Binding-site contacts:
Ligand atom O19 contacts residue ARG331 of chain 1.F at 3.0 Å (salt-bridge).
Ligand atom C1 contacts residue ASP123 of chain 1.F at 3.4 Å.
Ligand atom O16 contacts residue ARG120 of chain 1.F at 2.9 Å (salt-bridge).
Ligand atom C7 contacts residue ASN23 of chain 1.F at 3.3 Å.
Ligand atom O9 contacts residue EDO1 of chain 1.BA at 2.9 Å (h-bond).
Ligand atom C6 contacts residue SER162 of chain 1.F at 3.4 Å.
Ligand atom O6 contacts residue VAL163 of chain 1.F at 3.4 Å (h-bond).
Ligand atom O2 contacts residue ASP123 of chain 1.F at 3.5 Å (salt-bridge).
Ligand atom C19 contacts residue ARG331 of chain 1.F at 3.3 Å.
Ligand atom C1 contacts residue PRO121 of chain 1.F at 3.3 Å (hydrophobic).
Ligand atom C14 contacts residue ARG371 of chain 1.F at 3.4 Å.
Ligand atom O14 contacts residue ILE327 of chain 1.F at 2.6 Å (h-bond).
Ligand atom O6 contacts residue SER162 of chain 1.F at 2.6 Å (h-bond).
Ligand atom N1 contacts residue ASP123 of chain 1.F at 2.7 Å (salt-bridge).
Ligand atom C15 contacts residue ILE327 of chain 1.F at 3.1 Å (hydrophobic).
Ligand atom O18 contacts residue LYS22 of chain 1.F at 3.2 Å (salt-bridge).
Ligand atom O6 contacts residue GLY164 of chain 1.F at 3.4 Å (h-bond).
Ligand atom O19 contacts residue ARG371 of chain 1.F at 2.9 Å (salt-bridge).
Ligand atom O12 contacts residue TRP95 of chain 1.F at 3.2 Å.
Ligand atom O1 contacts residue ASP123 of chain 1.F at 3.2 Å (salt-bridge).
Ligand atom O11 contacts residue PRO121 of chain 1.F at 3.4 Å.
Ligand atom O19 contacts residue ALA305 of chain 1.F at 3.0 Å.
Ligand atom O10 contacts residue EDO1 of chain 1.BA at 3.1 Å (h-bond).
Ligand atom O11 contacts residue ARG120 of chain 1.F at 3.2 Å.
Ligand atom C6 contacts residue PRO121 of chain 1.F at 3.4 Å (hydrophobic).
Ligand atom O5 contacts residue SER162 of chain 1.F at 3.4 Å.
Ligand atom O18 contacts residue ARG371 of chain 1.F at 2.7 Å (salt-bridge).
Ligand atom O17 contacts residue ARG120 of chain 1.F at 3.0 Å (salt-bridge).
Ligand atom C8 contacts residue ASN23 of chain 1.F at 3.4 Å.
Ligand atom O1 contacts residue LEU124 of chain 1.F at 2.6 Å (h-bond).
Ligand atom O13 contacts residue LYS22 of chain 1.F at 3.1 Å (salt-bridge).
Ligand atom O8 contacts residue ARG120 of chain 1.F at 3.3 Å (salt-bridge).
Ligand atom O5 contacts residue VAL163 of chain 1.F at 2.8 Å (h-bond).
Ligand atom N1 contacts residue PRO121 of chain 1.F at 3.5 Å (h-bond).
Ligand atom O15 contacts residue LYS22 of chain 1.F at 2.8 Å (salt-bridge).
Ligand atom O22 contacts residue PHE328 of chain 1.F at 3.5 Å.
Ligand atom O10 contacts residue ARG120 of chain 1.F at 3.0 Å (salt-bridge).
Ligand atom O9 contacts residue GLY164 of chain 1.F at 3.0 Å (h-bond).
Ligand atom O22 contacts residue THR304 of chain 1.F at 3.2 Å.
Ligand atom O1 contacts residue VAL122 of chain 1.F at 3.1 Å.

The small molecule below binds the protein below.
Small molecule (SMILES): CC(=O)N[C@H]1[C@@H](O[P](=O)(O)O[P](=O)(O)OC[C@H]2O[C@@H](n3ccc(=O)[nH]c3=O)[C@H](O)[C@@H]2O)O[C@H](CO)[C@@H](O)[C@@H]1O[C@@](C)(OP(=O)(O)O)C(=O)O

Sequence of chain 1.F:
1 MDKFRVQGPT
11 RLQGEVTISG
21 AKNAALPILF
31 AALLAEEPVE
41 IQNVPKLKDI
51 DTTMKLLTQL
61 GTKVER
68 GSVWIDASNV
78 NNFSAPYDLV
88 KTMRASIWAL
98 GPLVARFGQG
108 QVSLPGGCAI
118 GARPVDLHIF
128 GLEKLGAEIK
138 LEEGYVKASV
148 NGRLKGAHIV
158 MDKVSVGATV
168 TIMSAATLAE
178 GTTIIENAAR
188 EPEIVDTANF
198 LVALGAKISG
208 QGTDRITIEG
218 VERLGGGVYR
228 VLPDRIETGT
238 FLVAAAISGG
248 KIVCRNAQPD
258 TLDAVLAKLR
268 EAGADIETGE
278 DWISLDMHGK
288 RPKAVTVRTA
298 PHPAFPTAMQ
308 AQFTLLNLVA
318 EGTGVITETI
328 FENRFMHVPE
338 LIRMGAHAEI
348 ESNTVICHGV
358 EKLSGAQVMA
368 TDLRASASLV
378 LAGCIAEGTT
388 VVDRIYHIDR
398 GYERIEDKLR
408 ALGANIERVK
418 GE